Sequence of chain 1.A:
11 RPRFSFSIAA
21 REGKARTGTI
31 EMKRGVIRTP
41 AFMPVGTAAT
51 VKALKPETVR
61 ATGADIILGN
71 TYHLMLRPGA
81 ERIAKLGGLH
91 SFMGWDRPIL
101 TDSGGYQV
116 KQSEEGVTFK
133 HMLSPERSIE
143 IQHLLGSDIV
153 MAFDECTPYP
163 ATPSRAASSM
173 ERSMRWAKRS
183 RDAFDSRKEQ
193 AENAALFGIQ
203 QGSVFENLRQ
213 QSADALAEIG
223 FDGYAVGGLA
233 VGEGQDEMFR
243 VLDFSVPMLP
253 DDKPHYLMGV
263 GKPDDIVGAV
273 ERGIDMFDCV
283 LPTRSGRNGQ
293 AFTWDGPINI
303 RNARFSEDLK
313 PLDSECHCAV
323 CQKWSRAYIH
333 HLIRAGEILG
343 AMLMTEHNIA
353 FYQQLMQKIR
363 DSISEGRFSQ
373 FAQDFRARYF

This protein binds this small molecule.
Small molecule (SMILES): CNc1nc2cc3nc[nH]c(=O)c3cc2[nH]1

Binding-site contacts:
Ligand atom O1 contacts residue ASP156 of chain 1.A at 3.7 Å.
Ligand atom C10 contacts residue ASP156 of chain 1.A at 3.4 Å.
Ligand atom O1 contacts residue GLY229 of chain 1.A at 3.2 Å.
Ligand atom C5 contacts residue MET260 of chain 1.A at 3.8 Å (hydrophobic).
Ligand atom C4 contacts residue TYR106 of chain 1.A at 3.6 Å (hydrophobic).
Ligand atom C7 contacts residue TYR106 of chain 1.A at 3.4 Å (hydrophobic).
Ligand atom N4 contacts residue GLY261 of chain 1.A at 3.7 Å.
Ligand atom C3 contacts residue GLY230 of chain 1.A at 3.8 Å.
Ligand atom N5 contacts residue MET260 of chain 1.A at 3.8 Å.
Ligand atom C3 contacts residue CYS158 of chain 1.A at 3.5 Å (hydrophobic).
Ligand atom C5 contacts residue TYR106 of chain 1.A at 3.4 Å (hydrophobic).
Ligand atom N3 contacts residue GLY261 of chain 1.A at 3.8 Å.
Ligand atom C8 contacts residue TYR106 of chain 1.A at 3.5 Å (hydrophobic).
Ligand atom N3 contacts residue TYR106 of chain 1.A at 3.8 Å.
Ligand atom C10 contacts residue MET260 of chain 1.A at 3.6 Å (hydrophobic).
Ligand atom N3 contacts residue ALA232 of chain 1.A at 2.7 Å (h-bond).
Ligand atom C5 contacts residue ALA232 of chain 1.A at 3.5 Å (hydrophobic).
Ligand atom C4 contacts residue LEU231 of chain 1.A at 3.7 Å (hydrophobic).
Ligand atom N2 contacts residue TYR106 of chain 1.A at 3.6 Å (h-bond).
Ligand atom C2 contacts residue TYR106 of chain 1.A at 3.8 Å (hydrophobic).
Ligand atom C6 contacts residue ALA232 of chain 1.A at 3.7 Å (hydrophobic).
Ligand atom C6 contacts residue GLY261 of chain 1.A at 3.4 Å.
Ligand atom C1 contacts residue TYR106 of chain 1.A at 3.4 Å (hydrophobic).
Ligand atom C5 contacts residue LEU231 of chain 1.A at 3.7 Å (hydrophobic).
Ligand atom N2 contacts residue ALA232 of chain 1.A at 3.5 Å (h-bond).
Ligand atom O1 contacts residue GLN203 of chain 1.A at 2.9 Å (h-bond).
Ligand atom O1 contacts residue GLY230 of chain 1.A at 2.6 Å (h-bond).
Ligand atom C9 contacts residue ASP156 of chain 1.A at 3.7 Å.
Ligand atom N1 contacts residue MET260 of chain 1.A at 3.5 Å.
Ligand atom N4 contacts residue TYR106 of chain 1.A at 3.5 Å.
Ligand atom C9 contacts residue CYS158 of chain 1.A at 3.6 Å (hydrophobic).
Ligand atom N2 contacts residue VAL233 of chain 1.A at 3.7 Å.
Ligand atom N2 contacts residue LEU231 of chain 1.A at 2.8 Å (h-bond).
Ligand atom N1 contacts residue TYR106 of chain 1.A at 3.8 Å.
Ligand atom N2 contacts residue MET260 of chain 1.A at 3.7 Å.
Ligand atom C9 contacts residue GLY230 of chain 1.A at 3.8 Å.
Ligand atom O1 contacts residue CYS158 of chain 1.A at 3.4 Å (h-bond).
Ligand atom C4 contacts residue MET260 of chain 1.A at 3.9 Å (hydrophobic).
Ligand atom N5 contacts residue ASP156 of chain 1.A at 2.7 Å (salt-bridge).
Ligand atom C3 contacts residue TYR106 of chain 1.A at 3.8 Å (hydrophobic).